Binding-site contacts:
Ligand atom C1 contacts residue ASN259 of chain 5.A at 4.4 Å.
Ligand atom O6 contacts residue LYS175 of chain 5.A at 4.2 Å.
Ligand atom C3 contacts residue LEU172 of chain 5.A at 4.4 Å (hydrophobic).
Ligand atom C1 contacts residue LEU172 of chain 5.A at 3.7 Å (hydrophobic).
Ligand atom O6 contacts residue LEU172 of chain 5.A at 4.0 Å.
Ligand atom C4 contacts residue GLU256 of chain 5.A at 3.9 Å.
Ligand atom C2 contacts residue LEU172 of chain 5.A at 3.6 Å (hydrophobic).
Ligand atom C1 contacts residue GLU256 of chain 5.A at 4.5 Å.
Ligand atom C1 contacts residue ILE260 of chain 5.A at 4.3 Å (hydrophobic).

A protein and the small-molecule ligand that binds it are described below.
Small molecule (SMILES): C[C@@H](O)[C@@H](C)O

Sequence of chain 5.A:
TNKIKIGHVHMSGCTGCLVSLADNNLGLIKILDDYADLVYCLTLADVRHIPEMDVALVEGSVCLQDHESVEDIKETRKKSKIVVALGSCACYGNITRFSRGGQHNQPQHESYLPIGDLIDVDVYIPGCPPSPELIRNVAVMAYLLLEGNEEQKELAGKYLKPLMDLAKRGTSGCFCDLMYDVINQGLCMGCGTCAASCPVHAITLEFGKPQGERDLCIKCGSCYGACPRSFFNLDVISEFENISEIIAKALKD